A small-molecule ligand and the protein it binds are described below.
Small molecule (SMILES): CC(=O)N[C@H]1[C@H](O[C@H]2[C@H](O)[C@@H](NC(C)=O)CO[C@@H]2CO)O[C@H](CO)[C@@H](O)[C@@H]1O

Sequence of chain 1.F:
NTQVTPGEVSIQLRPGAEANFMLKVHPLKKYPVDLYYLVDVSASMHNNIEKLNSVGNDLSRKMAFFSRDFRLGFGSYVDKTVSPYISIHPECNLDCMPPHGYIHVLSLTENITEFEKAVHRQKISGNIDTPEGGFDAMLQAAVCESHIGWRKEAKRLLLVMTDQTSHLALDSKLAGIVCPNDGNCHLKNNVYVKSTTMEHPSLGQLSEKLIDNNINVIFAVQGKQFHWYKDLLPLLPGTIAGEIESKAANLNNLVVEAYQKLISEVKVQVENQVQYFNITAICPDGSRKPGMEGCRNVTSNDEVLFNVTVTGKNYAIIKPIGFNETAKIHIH

Binding-site contacts:
Ligand atom C5 contacts residue THR193 of chain 1.F at 3.3 Å.
Ligand atom C1 contacts residue THR193 of chain 1.F at 3.8 Å.
Ligand atom O5 contacts residue THR193 of chain 1.F at 3.1 Å.
Ligand atom O5 contacts residue GLU194 of chain 1.F at 2.8 Å (salt-bridge).
Ligand atom O6 contacts residue THR193 of chain 1.F at 2.9 Å.
Ligand atom C6 contacts residue THR193 of chain 1.F at 3.4 Å.
Ligand atom O6 contacts residue GLU194 of chain 1.F at 3.3 Å (salt-bridge).
Ligand atom C2 contacts residue ASN191 of chain 1.F at 2.4 Å.
Ligand atom C5 contacts residue ASN191 of chain 1.F at 3.7 Å.
Ligand atom C6 contacts residue GLU194 of chain 1.F at 3.8 Å.
Ligand atom C3 contacts residue ASN191 of chain 1.F at 3.8 Å.
Ligand atom C5 contacts residue GLU194 of chain 1.F at 3.8 Å.
Ligand atom C1 contacts residue GLU194 of chain 1.F at 3.5 Å.
Ligand atom C7 contacts residue ASN191 of chain 1.F at 4.1 Å.
Ligand atom C1 contacts residue ASN191 of chain 1.F at 1.4 Å.
Ligand atom C4 contacts residue GLU194 of chain 1.F at 4.2 Å.
Ligand atom C4 contacts residue ASN191 of chain 1.F at 4.2 Å.
Ligand atom C2 contacts residue GLU194 of chain 1.F at 4.1 Å.
Ligand atom O5 contacts residue ASN191 of chain 1.F at 2.4 Å (h-bond).
Ligand atom N2 contacts residue ASN191 of chain 1.F at 2.9 Å (h-bond).